Binding-site contacts:
Ligand atom O10 contacts residue TYR37 of chain 1.B at 3.5 Å.
Ligand atom C6 contacts residue SER96 of chain 1.B at 3.4 Å.
Ligand atom O5 contacts residue ARG32 of chain 1.B at 3.1 Å (salt-bridge).
Ligand atom O10 contacts residue TYR32 of chain 1.A at 3.6 Å.
Ligand atom O3 contacts residue VAL99 of chain 1.B at 2.7 Å (h-bond).
Ligand atom O10 contacts residue ASP52 of chain 1.A at 3.5 Å (salt-bridge).
Ligand atom O4 contacts residue ARG32 of chain 1.B at 3.6 Å (salt-bridge).
Ligand atom N5 contacts residue GLY99 of chain 1.A at 2.9 Å (h-bond).
Ligand atom O1A contacts residue ASN33 of chain 1.A at 3.0 Å (h-bond).
Ligand atom O4 contacts residue HIS31 of chain 1.B at 2.7 Å (h-bond).
Ligand atom C1 contacts residue ASN33 of chain 1.A at 3.6 Å.
Ligand atom O7 contacts residue SER96 of chain 1.B at 2.6 Å (h-bond).
Ligand atom O10 contacts residue LYS55 of chain 1.B at 2.8 Å (salt-bridge).
Ligand atom O10 contacts residue THR30 of chain 1.A at 3.5 Å (h-bond).
Ligand atom O6 contacts residue SER96 of chain 1.B at 2.7 Å (h-bond).
Ligand atom O4 contacts residue LYS55 of chain 1.B at 3.1 Å (salt-bridge).
Ligand atom O4 contacts residue ASP52 of chain 1.A at 2.5 Å (salt-bridge).
Ligand atom O6 contacts residue ASN33 of chain 1.B at 2.9 Å (h-bond).
Ligand atom C6 contacts residue ASN33 of chain 1.B at 3.5 Å.
Ligand atom O9 contacts residue ASN35 of chain 1.A at 2.8 Å (h-bond).
Ligand atom O10 contacts residue GLY31 of chain 1.A at 3.6 Å.
Ligand atom O4 contacts residue ARG32 of chain 1.B at 3.3 Å (salt-bridge).
Ligand atom N5 contacts residue ASN33 of chain 1.A at 2.9 Å (h-bond).
Ligand atom C6 contacts residue GLY99 of chain 1.A at 3.6 Å.
Ligand atom O1A contacts residue GLY99 of chain 1.A at 3.5 Å.
Ligand atom C10 contacts residue HIS39 of chain 1.B at 3.6 Å.
Ligand atom O7 contacts residue ARG32 of chain 1.B at 2.8 Å (salt-bridge).
Ligand atom O1B contacts residue TYR32 of chain 1.A at 3.3 Å.
Ligand atom O4 contacts residue THR97 of chain 1.B at 2.7 Å (h-bond).
Ligand atom O9 contacts residue ASN33 of chain 1.A at 3.5 Å (h-bond).
Ligand atom C9 contacts residue ASN35 of chain 1.A at 3.5 Å.
Ligand atom C3 contacts residue VAL99 of chain 1.B at 3.6 Å (hydrophobic).
Ligand atom C4 contacts residue SER96 of chain 1.B at 3.6 Å.
Ligand atom O8 contacts residue ASN35 of chain 1.A at 2.9 Å (h-bond).
Ligand atom O10 contacts residue HIS39 of chain 1.B at 3.1 Å.
Ligand atom O1B contacts residue ASN33 of chain 1.A at 3.4 Å (h-bond).
Ligand atom C4 contacts residue THR97 of chain 1.B at 3.6 Å.
Ligand atom C4 contacts residue ASP52 of chain 1.A at 3.2 Å.
Ligand atom O5 contacts residue HIS31 of chain 1.B at 3.6 Å (h-bond).
Ligand atom C11 contacts residue HIS39 of chain 1.B at 3.5 Å.

Sequence of chain 1.B:
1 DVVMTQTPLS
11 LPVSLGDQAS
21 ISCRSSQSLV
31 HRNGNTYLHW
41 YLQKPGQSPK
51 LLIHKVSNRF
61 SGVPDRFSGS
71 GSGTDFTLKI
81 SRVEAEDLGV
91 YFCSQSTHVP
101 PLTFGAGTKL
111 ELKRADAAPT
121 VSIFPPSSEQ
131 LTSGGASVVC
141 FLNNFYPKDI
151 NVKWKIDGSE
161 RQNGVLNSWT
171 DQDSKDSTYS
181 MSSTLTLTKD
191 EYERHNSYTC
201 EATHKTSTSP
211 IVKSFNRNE

Sequence of chain 1.A:
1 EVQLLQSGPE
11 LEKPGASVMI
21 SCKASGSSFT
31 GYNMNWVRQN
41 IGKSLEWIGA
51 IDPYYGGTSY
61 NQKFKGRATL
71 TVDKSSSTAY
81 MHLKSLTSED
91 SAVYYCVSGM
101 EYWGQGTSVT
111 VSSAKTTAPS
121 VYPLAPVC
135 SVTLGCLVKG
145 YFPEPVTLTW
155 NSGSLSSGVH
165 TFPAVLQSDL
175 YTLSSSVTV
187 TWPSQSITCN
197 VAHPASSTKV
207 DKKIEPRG

A small-molecule ligand and the protein it binds are described below.
Small molecule (SMILES): CC(=O)N[C@H]1[C@H](O[C@@H]2[C@H](O[C@]3(C(=O)O)C[C@H](O)[C@@H](NC(C)=O)[C@H]([C@H](O)[C@@H](CO)O[C@]4(C(=O)O)C[C@H](O)[C@@H](NC(C)=O)[C@H]([C@H](O)[C@H](O)CO)O4)O3)[C@@H](O)[C@H](O[C@H]3[C@H](O)[C@@H](O)[C@H](O)O[C@@H]3CO)O[C@@H]2CO)O[C@H](CO)[C@H](O)[C@@H]1O